This small molecule binds to this protein.
Small molecule (SMILES): CC(=O)N[C@@H]1[C@@H](O)[C@H](O)[C@@H](CO)O[C@H]1O

Sequence of chain 1.B:
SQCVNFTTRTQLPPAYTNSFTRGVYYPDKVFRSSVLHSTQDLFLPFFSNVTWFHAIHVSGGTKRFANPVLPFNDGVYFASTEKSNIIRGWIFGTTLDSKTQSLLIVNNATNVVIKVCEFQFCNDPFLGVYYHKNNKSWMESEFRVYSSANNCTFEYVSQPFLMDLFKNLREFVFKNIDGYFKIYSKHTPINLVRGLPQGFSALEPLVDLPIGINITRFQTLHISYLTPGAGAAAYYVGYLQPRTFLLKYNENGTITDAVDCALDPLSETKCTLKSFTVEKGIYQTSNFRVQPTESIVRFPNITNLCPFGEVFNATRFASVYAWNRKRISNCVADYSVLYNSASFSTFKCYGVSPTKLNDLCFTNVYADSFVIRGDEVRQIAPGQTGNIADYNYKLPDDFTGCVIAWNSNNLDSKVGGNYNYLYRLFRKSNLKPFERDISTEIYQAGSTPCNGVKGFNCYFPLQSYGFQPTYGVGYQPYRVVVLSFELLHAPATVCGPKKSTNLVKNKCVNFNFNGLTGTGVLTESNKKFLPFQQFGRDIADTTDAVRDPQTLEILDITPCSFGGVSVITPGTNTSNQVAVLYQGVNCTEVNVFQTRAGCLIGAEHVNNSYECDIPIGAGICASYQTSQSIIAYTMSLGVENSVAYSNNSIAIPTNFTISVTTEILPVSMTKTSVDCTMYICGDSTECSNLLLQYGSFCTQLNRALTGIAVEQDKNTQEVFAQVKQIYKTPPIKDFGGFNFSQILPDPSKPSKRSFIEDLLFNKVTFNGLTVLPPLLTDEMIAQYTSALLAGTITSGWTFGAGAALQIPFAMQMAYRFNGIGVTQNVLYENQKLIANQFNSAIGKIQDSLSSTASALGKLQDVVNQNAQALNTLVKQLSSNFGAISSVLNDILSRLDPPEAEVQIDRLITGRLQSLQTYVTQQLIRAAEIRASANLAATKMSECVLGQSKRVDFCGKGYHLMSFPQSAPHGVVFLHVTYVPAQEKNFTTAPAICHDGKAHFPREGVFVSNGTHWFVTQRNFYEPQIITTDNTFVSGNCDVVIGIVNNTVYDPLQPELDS

Binding-site contacts:
Ligand atom C2 contacts residue ALA703 of chain 1.B at 4.5 Å (hydrophobic).
Ligand atom C1 contacts residue ALA703 of chain 1.B at 4.3 Å (hydrophobic).
Ligand atom C5 contacts residue ASN1071 of chain 1.B at 3.6 Å.
Ligand atom C3 contacts residue ALA703 of chain 1.B at 3.8 Å (hydrophobic).
Ligand atom C1 contacts residue ASN1071 of chain 1.B at 1.4 Å.
Ligand atom C2 contacts residue ASN1071 of chain 1.B at 2.5 Å.
Ligand atom C5 contacts residue ALA703 of chain 1.B at 4.1 Å (hydrophobic).
Ligand atom O5 contacts residue ASN1071 of chain 1.B at 2.3 Å (h-bond).
Ligand atom C3 contacts residue ASN1071 of chain 1.B at 3.8 Å.
Ligand atom C8 contacts residue ASN1071 of chain 1.B at 3.9 Å.
Ligand atom C7 contacts residue ASN1071 of chain 1.B at 3.6 Å.
Ligand atom O4 contacts residue ALA703 of chain 1.B at 4.3 Å.
Ligand atom C4 contacts residue ALA703 of chain 1.B at 4.3 Å (hydrophobic).
Ligand atom N2 contacts residue ASN1071 of chain 1.B at 2.9 Å (h-bond).
Ligand atom O7 contacts residue ASN1071 of chain 1.B at 4.3 Å.
Ligand atom C4 contacts residue ASN1071 of chain 1.B at 4.2 Å.